Sequence of chain 1.E:
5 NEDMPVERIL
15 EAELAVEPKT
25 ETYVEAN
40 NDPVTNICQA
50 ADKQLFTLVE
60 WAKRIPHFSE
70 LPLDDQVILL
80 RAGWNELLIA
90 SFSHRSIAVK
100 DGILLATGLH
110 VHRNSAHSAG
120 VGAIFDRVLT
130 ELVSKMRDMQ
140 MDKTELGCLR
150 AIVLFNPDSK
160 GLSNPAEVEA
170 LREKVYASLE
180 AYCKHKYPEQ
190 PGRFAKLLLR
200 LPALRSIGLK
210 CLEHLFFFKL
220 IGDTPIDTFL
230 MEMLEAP

The small molecule below binds the protein below.
Small molecule (SMILES): CC1(C)CCC(C)(C)c2cc(C3(c4ccc(C(=O)[O-])cc4)OCCO3)ccc21

Binding-site contacts:
Ligand atom C4 contacts residue ILE46 of chain 1.E at 3.7 Å (hydrophobic).
Ligand atom C14 contacts residue CYS210 of chain 1.E at 3.6 Å (hydrophobic).
Ligand atom O2 contacts residue ALA105 of chain 1.E at 2.8 Å (h-bond).
Ligand atom C5 contacts residue PHE91 of chain 1.E at 3.7 Å (hydrophobic).
Ligand atom O3 contacts residue ALA50 of chain 1.E at 3.4 Å.
Ligand atom O2 contacts residue LEU104 of chain 1.E at 3.3 Å.
Ligand atom C23 contacts residue PHE217 of chain 1.E at 3.8 Å (hydrophobic).
Ligand atom C23 contacts residue HIS213 of chain 1.E at 3.5 Å.
Ligand atom C13 contacts residue CYS210 of chain 1.E at 3.8 Å (hydrophobic).
Ligand atom C20 contacts residue CYS210 of chain 1.E at 3.7 Å (hydrophobic).
Ligand atom C17 contacts residue ILE123 of chain 1.E at 3.8 Å (hydrophobic).
Ligand atom C21 contacts residue ILE102 of chain 1.E at 3.9 Å (hydrophobic).
Ligand atom O4 contacts residue PHE91 of chain 1.E at 3.4 Å.
Ligand atom C20 contacts residue ILE88 of chain 1.E at 3.5 Å (hydrophobic).
Ligand atom C2 contacts residue PHE91 of chain 1.E at 3.7 Å (hydrophobic).
Ligand atom C6 contacts residue ALA50 of chain 1.E at 3.7 Å (hydrophobic).
Ligand atom O1 contacts residue ALA105 of chain 1.E at 3.8 Å.
Ligand atom O2 contacts residue ARG94 of chain 1.E at 3.2 Å (salt-bridge).
Ligand atom C3 contacts residue PHE91 of chain 1.E at 3.6 Å (hydrophobic).
Ligand atom O1 contacts residue ARG94 of chain 1.E at 3.0 Å (salt-bridge).
Ligand atom C4 contacts residue PHE91 of chain 1.E at 3.7 Å (hydrophobic).
Ligand atom C1 contacts residue ALA105 of chain 1.E at 3.8 Å (hydrophobic).
Ligand atom O4 contacts residue ILE88 of chain 1.E at 3.6 Å.
Ligand atom O1 contacts residue GLN53 of chain 1.E at 3.2 Å.
Ligand atom C19 contacts residue TRP83 of chain 1.E at 3.8 Å (hydrophobic).
Ligand atom C7 contacts residue ALA50 of chain 1.E at 3.8 Å (hydrophobic).
Ligand atom C21 contacts residue PHE91 of chain 1.E at 3.8 Å (hydrophobic).
Ligand atom C5 contacts residue ALA50 of chain 1.E at 3.8 Å (hydrophobic).
Ligand atom C9 contacts residue CYS210 of chain 1.E at 3.8 Å (hydrophobic).
Ligand atom C6 contacts residue LEU87 of chain 1.E at 3.6 Å (hydrophobic).
Ligand atom C1 contacts residue ARG94 of chain 1.E at 3.4 Å.
Ligand atom O2 contacts residue ALA49 of chain 1.E at 3.5 Å.
Ligand atom C19 contacts residue ASN84 of chain 1.E at 3.2 Å.
Ligand atom C10 contacts residue ILE46 of chain 1.E at 3.7 Å (hydrophobic).
Ligand atom C11 contacts residue LEU214 of chain 1.E at 3.9 Å (hydrophobic).
Ligand atom C12 contacts residue ILE46 of chain 1.E at 3.8 Å (hydrophobic).
Ligand atom C1 contacts residue GLN53 of chain 1.E at 3.8 Å.
Ligand atom O1 contacts residue PHE91 of chain 1.E at 3.8 Å.
Ligand atom C11 contacts residue ILE46 of chain 1.E at 3.6 Å (hydrophobic).
Ligand atom C20 contacts residue ASN84 of chain 1.E at 3.1 Å.